Sequence of chain 54.A:
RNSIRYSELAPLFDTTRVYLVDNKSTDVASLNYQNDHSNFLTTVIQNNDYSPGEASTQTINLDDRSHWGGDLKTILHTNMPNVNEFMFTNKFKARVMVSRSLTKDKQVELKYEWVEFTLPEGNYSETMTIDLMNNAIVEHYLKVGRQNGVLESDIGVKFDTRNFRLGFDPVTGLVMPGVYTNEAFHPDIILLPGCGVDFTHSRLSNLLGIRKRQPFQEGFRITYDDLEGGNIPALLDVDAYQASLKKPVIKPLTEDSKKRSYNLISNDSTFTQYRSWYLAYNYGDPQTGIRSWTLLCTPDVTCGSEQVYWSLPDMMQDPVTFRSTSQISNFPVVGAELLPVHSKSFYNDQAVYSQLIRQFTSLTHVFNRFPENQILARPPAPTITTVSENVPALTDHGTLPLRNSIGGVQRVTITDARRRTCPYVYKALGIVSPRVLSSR

Binding-site contacts:
Ligand atom C2 contacts residue TRP374 of chain 54.A at 4.1 Å (hydrophobic).
Ligand atom C3 contacts residue TRP374 of chain 54.A at 4.3 Å (hydrophobic).
Ligand atom C5 contacts residue C151 of chain 54.D at 4.0 Å.
Ligand atom S1 contacts residue GLY222 of chain 54.A at 3.0 Å (h-bond).
Ligand atom O3S contacts residue TRP374 of chain 54.A at 3.3 Å.
Ligand atom O3S contacts residue PHE223 of chain 54.A at 3.9 Å.
Ligand atom O1S contacts residue PHE223 of chain 54.A at 4.5 Å.
Ligand atom O3S contacts residue GLY222 of chain 54.A at 2.9 Å (h-bond).
Ligand atom S1 contacts residue ARG224 of chain 54.A at 4.3 Å.
Ligand atom S1 contacts residue LYS215 of chain 54.A at 4.1 Å.
Ligand atom C10 contacts residue C151 of chain 54.D at 3.4 Å.
Ligand atom C9 contacts residue C151 of chain 54.D at 3.4 Å.
Ligand atom S1 contacts residue TRP374 of chain 54.A at 4.0 Å.
Ligand atom C1 contacts residue TRP374 of chain 54.A at 3.6 Å (hydrophobic).
Ligand atom O2S contacts residue ARG224 of chain 54.A at 4.5 Å.
Ligand atom C16 contacts residue ASP229 of chain 54.A at 4.3 Å.
Ligand atom C6 contacts residue C151 of chain 54.D at 4.2 Å.
Ligand atom O1S contacts residue GLY222 of chain 54.A at 2.3 Å (h-bond).
Ligand atom O3S contacts residue ARG224 of chain 54.A at 2.9 Å (salt-bridge).
Ligand atom O1S contacts residue TRP374 of chain 54.A at 4.3 Å.
Ligand atom C7 contacts residue C151 of chain 54.D at 3.4 Å.
Ligand atom O1S contacts residue LYS215 of chain 54.A at 2.7 Å (salt-bridge).
Ligand atom C8 contacts residue C151 of chain 54.D at 3.7 Å.
Ligand atom C12 contacts residue C151 of chain 54.D at 3.4 Å.
Ligand atom O2S contacts residue GLY222 of chain 54.A at 3.3 Å (h-bond).
Ligand atom C13 contacts residue C151 of chain 54.D at 4.5 Å.
Ligand atom C11 contacts residue C151 of chain 54.D at 3.5 Å.

This protein binds this small molecule.
Small molecule (SMILES): CCCCCCCCCCCC[N+](C)(C)CCCS(=O)(=O)O